Sequence of chain 1.D:
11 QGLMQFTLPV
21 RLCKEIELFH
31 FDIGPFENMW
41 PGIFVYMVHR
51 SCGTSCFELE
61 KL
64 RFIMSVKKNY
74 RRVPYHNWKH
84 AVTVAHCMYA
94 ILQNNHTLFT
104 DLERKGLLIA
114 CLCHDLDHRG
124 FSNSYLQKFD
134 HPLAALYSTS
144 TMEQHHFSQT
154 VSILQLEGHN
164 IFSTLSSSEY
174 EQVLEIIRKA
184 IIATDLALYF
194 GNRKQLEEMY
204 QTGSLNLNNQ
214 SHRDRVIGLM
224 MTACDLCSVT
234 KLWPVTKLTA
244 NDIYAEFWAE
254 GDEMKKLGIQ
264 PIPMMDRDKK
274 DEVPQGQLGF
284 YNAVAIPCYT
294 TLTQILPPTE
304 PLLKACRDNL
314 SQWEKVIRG

Binding-site contacts:
Ligand atom N07 contacts residue GLY279 of chain 1.D at 3.5 Å (h-bond).
Ligand atom N07 contacts residue MET267 of chain 1.D at 3.6 Å.
Ligand atom C09 contacts residue GLN280 of chain 1.D at 3.6 Å.
Ligand atom C14 contacts residue PHE283 of chain 1.D at 3.4 Å (hydrophobic).
Ligand atom N04 contacts residue TYR247 of chain 1.D at 2.6 Å (h-bond).
Ligand atom C10 contacts residue TYR247 of chain 1.D at 3.6 Å (hydrophobic).
Ligand atom C10 contacts residue MET267 of chain 1.D at 3.7 Å (hydrophobic).
Ligand atom N04 contacts residue MET267 of chain 1.D at 3.7 Å.
Ligand atom C19 contacts residue ILE246 of chain 1.D at 3.5 Å (hydrophobic).
Ligand atom C10 contacts residue PHE250 of chain 1.D at 3.8 Å (hydrophobic).
Ligand atom C03 contacts residue GLY279 of chain 1.D at 3.5 Å.
Ligand atom C19 contacts residue GLN280 of chain 1.D at 3.6 Å.
Ligand atom N15 contacts residue PHE283 of chain 1.D at 3.5 Å.
Ligand atom C03 contacts residue TYR247 of chain 1.D at 3.4 Å (hydrophobic).
Ligand atom N06 contacts residue GLY279 of chain 1.D at 3.8 Å.
Ligand atom N18 contacts residue PHE283 of chain 1.D at 3.6 Å.
Ligand atom C05 contacts residue TYR247 of chain 1.D at 3.7 Å (hydrophobic).
Ligand atom C11 contacts residue PHE283 of chain 1.D at 3.6 Å (hydrophobic).
Ligand atom N04 contacts residue GLY279 of chain 1.D at 3.6 Å.
Ligand atom C22 contacts residue LYS272 of chain 1.D at 3.7 Å.
Ligand atom N12 contacts residue ILE246 of chain 1.D at 3.6 Å.
Ligand atom N17 contacts residue GLN280 of chain 1.D at 3.1 Å (h-bond).
Ligand atom N18 contacts residue PHE250 of chain 1.D at 3.5 Å.
Ligand atom N01 contacts residue GLY279 of chain 1.D at 3.5 Å.
Ligand atom F25 contacts residue VAL276 of chain 1.D at 3.3 Å.
Ligand atom C09 contacts residue PHE283 of chain 1.D at 3.6 Å (hydrophobic).
Ligand atom C09 contacts residue TYR247 of chain 1.D at 3.6 Å (hydrophobic).
Ligand atom C13 contacts residue PHE283 of chain 1.D at 3.6 Å (hydrophobic).
Ligand atom C23 contacts residue PRO266 of chain 1.D at 3.4 Å (hydrophobic).
Ligand atom C02 contacts residue PHE250 of chain 1.D at 3.8 Å (hydrophobic).
Ligand atom C11 contacts residue LEU229 of chain 1.D at 3.5 Å (hydrophobic).
Ligand atom C05 contacts residue GLY279 of chain 1.D at 3.4 Å.
Ligand atom C16 contacts residue PHE283 of chain 1.D at 3.7 Å (hydrophobic).
Ligand atom F25 contacts residue GLU275 of chain 1.D at 2.8 Å.
Ligand atom N01 contacts residue MET267 of chain 1.D at 3.7 Å.
Ligand atom C03 contacts residue MET267 of chain 1.D at 3.8 Å (hydrophobic).
Ligand atom C05 contacts residue MET267 of chain 1.D at 3.4 Å (hydrophobic).
Ligand atom C13 contacts residue ILE246 of chain 1.D at 3.5 Å (hydrophobic).
Ligand atom N06 contacts residue MET267 of chain 1.D at 3.4 Å.
Ligand atom C21 contacts residue TYR247 of chain 1.D at 3.8 Å (hydrophobic).

A small-molecule ligand and the protein it binds are described below.
Small molecule (SMILES): Cc1ncc(C)n2nc(CCc3nc(N4CC[C@@H](F)C4)nn3C)nc12